Binding-site contacts:
Ligand atom N2 contacts residue LYS132 of chain 1.C at 3.8 Å.
Ligand atom C1 contacts residue ASN121 of chain 1.C at 1.4 Å.
Ligand atom C8 contacts residue ASN121 of chain 1.C at 3.8 Å.
Ligand atom O7 contacts residue GLN100 of chain 1.C at 3.3 Å.
Ligand atom C7 contacts residue THR98 of chain 1.C at 4.3 Å.
Ligand atom C8 contacts residue THR98 of chain 1.C at 3.2 Å.
Ligand atom C6 contacts residue LYS130 of chain 1.C at 4.1 Å.
Ligand atom C7 contacts residue LYS132 of chain 1.C at 4.4 Å.
Ligand atom O6 contacts residue LYS130 of chain 1.C at 3.3 Å (salt-bridge).
Ligand atom C7 contacts residue ASN121 of chain 1.C at 3.6 Å.
Ligand atom C8 contacts residue GLN100 of chain 1.C at 4.3 Å.
Ligand atom C2 contacts residue ASN121 of chain 1.C at 2.5 Å.
Ligand atom O7 contacts residue ASN121 of chain 1.C at 4.5 Å.
Ligand atom C4 contacts residue ASN121 of chain 1.C at 4.2 Å.
Ligand atom O7 contacts residue LYS132 of chain 1.C at 4.1 Å.
Ligand atom O7 contacts residue SER119 of chain 1.C at 3.7 Å.
Ligand atom C7 contacts residue GLN100 of chain 1.C at 4.2 Å.
Ligand atom C3 contacts residue ASN121 of chain 1.C at 3.8 Å.
Ligand atom O5 contacts residue ASN121 of chain 1.C at 2.3 Å (h-bond).
Ligand atom O7 contacts residue THR98 of chain 1.C at 4.4 Å.
Ligand atom C5 contacts residue ASN121 of chain 1.C at 3.6 Å.
Ligand atom O7 contacts residue PHE120 of chain 1.C at 4.1 Å.
Ligand atom N2 contacts residue ASN121 of chain 1.C at 3.0 Å (h-bond).

Sequence of chain 1.C:
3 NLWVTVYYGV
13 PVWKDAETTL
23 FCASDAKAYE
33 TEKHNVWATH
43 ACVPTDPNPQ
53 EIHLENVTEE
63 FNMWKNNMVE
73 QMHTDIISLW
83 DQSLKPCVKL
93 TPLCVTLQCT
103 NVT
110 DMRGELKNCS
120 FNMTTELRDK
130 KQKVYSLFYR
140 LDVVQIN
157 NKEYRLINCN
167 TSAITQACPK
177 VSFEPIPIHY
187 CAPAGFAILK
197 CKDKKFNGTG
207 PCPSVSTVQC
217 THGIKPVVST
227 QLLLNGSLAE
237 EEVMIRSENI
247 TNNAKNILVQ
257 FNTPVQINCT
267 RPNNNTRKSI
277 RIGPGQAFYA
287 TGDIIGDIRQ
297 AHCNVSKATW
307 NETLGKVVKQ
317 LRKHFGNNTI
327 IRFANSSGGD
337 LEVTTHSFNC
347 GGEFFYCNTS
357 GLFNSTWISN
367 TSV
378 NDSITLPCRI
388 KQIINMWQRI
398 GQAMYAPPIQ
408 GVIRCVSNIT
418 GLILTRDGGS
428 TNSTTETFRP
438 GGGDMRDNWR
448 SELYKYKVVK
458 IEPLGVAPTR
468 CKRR

The small molecule below binds the protein below.
Small molecule (SMILES): CC(=O)N[C@@H]1[C@@H](O)[C@H](O)[C@@H](CO)O[C@H]1O